Sequence of chain 1.C:
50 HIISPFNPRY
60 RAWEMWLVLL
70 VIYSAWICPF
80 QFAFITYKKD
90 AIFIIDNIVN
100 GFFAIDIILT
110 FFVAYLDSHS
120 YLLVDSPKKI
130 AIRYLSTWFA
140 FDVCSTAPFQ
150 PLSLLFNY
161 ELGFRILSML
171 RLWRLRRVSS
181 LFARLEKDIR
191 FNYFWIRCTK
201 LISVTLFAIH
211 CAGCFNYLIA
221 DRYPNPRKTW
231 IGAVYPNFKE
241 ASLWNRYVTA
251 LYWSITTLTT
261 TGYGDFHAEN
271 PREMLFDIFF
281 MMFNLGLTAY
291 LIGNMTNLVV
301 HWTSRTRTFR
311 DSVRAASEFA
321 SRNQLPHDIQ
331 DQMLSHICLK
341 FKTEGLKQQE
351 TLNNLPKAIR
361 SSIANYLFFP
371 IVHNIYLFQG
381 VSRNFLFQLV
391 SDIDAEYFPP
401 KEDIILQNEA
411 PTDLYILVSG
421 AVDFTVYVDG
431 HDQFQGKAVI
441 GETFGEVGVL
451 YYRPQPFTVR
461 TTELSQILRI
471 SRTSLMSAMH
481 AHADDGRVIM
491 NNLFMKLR

Binding-site contacts:
Ligand atom C27 contacts residue ALA212 of chain 1.C at 4.4 Å (hydrophobic).
Ligand atom C27 contacts residue PHE283 of chain 1.C at 3.7 Å (hydrophobic).
Ligand atom C18 contacts residue PHE207 of chain 1.C at 4.0 Å (hydrophobic).
Ligand atom C8 contacts residue LEU175 of chain 1.C at 4.4 Å (hydrophobic).
Ligand atom C21 contacts residue VAL204 of chain 1.C at 4.2 Å (hydrophobic).
Ligand atom C20 contacts residue PHE207 of chain 1.C at 4.2 Å (hydrophobic).
Ligand atom C16 contacts residue PHE207 of chain 1.C at 4.1 Å (hydrophobic).
Ligand atom C19 contacts residue QNP1 of chain 1.J at 3.8 Å.
Ligand atom C18 contacts residue LEU175 of chain 1.C at 4.0 Å (hydrophobic).
Ligand atom C27 contacts residue PHE280 of chain 1.C at 4.4 Å (hydrophobic).
Ligand atom C19 contacts residue SER179 of chain 1.C at 3.6 Å.
Ligand atom C2 contacts residue SER179 of chain 1.C at 3.6 Å.
Ligand atom C4 contacts residue ARG176 of chain 1.C at 4.4 Å.
Ligand atom C6 contacts residue LEU172 of chain 1.C at 4.5 Å (hydrophobic).
Ligand atom C21 contacts residue PHE283 of chain 1.C at 4.1 Å (hydrophobic).
Ligand atom C19 contacts residue LEU175 of chain 1.C at 3.9 Å (hydrophobic).
Ligand atom C7 contacts residue LEU172 of chain 1.C at 3.9 Å (hydrophobic).
Ligand atom C27 contacts residue ALA208 of chain 1.C at 3.8 Å (hydrophobic).
Ligand atom C22 contacts residue PHE283 of chain 1.C at 4.2 Å (hydrophobic).
Ligand atom C1 contacts residue SER179 of chain 1.C at 4.2 Å.

A protein and the small-molecule ligand that binds it are described below.
Small molecule (SMILES): CC(C)CCC[C@@H](C)[C@H]1CC[C@H]2[C@@H]3CC[C@@H]4C[C@@H](O)CC[C@]4(C)[C@H]3CC[C@]12C